Sequence of chain 1.D:
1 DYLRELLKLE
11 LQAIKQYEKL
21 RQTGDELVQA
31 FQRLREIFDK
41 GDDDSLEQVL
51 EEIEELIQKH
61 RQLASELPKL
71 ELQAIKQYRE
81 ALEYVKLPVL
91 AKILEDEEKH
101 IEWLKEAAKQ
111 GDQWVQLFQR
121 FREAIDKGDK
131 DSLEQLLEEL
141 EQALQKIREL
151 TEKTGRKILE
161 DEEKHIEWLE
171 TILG

Binding-site contacts:
Ligand atom F22D contacts residue LEU144 of chain 1.D at 3.4 Å.
Ligand atom C1FB contacts residue LEU104 of chain 1.D at 3.7 Å (hydrophobic).
Ligand atom F23D contacts residue LEU27 of chain 1.D at 3.1 Å.
Ligand atom C1A contacts residue HIS60 of chain 1.D at 3.7 Å.
Ligand atom C1C contacts residue HIS60 of chain 1.D at 3.5 Å.
Ligand atom C2B contacts residue LEU20 of chain 1.D at 3.7 Å (hydrophobic).
Ligand atom F23D contacts residue VAL28 of chain 1.D at 3.6 Å.
Ligand atom NC3 contacts residue HIS60 of chain 1.D at 3.1 Å (h-bond).
Ligand atom F23B contacts residue LEU104 of chain 1.D at 3.5 Å.
Ligand atom C4C contacts residue HIS60 of chain 1.D at 3.8 Å.
Ligand atom F21C contacts residue ARG21 of chain 1.D at 3.2 Å.
Ligand atom F21A contacts residue GLY111 of chain 1.D at 3.1 Å.
Ligand atom C1FC contacts residue ARG21 of chain 1.D at 3.8 Å.
Ligand atom F21D contacts residue VAL28 of chain 1.D at 3.5 Å.
Ligand atom F22A contacts residue ARG61 of chain 1.D at 3.2 Å.
Ligand atom F22B contacts residue ALA64 of chain 1.D at 3.4 Å.
Ligand atom F22C contacts residue LEU20 of chain 1.D at 3.0 Å.
Ligand atom CHA contacts residue HIS60 of chain 1.D at 3.6 Å.
Ligand atom ND4 contacts residue HIS60 of chain 1.D at 3.1 Å (h-bond).
Ligand atom NB2 contacts residue HIS60 of chain 1.D at 3.2 Å (h-bond).
Ligand atom C4D contacts residue HIS60 of chain 1.D at 3.7 Å.
Ligand atom F21C contacts residue LEU20 of chain 1.D at 3.2 Å.
Ligand atom C3C contacts residue GLY24 of chain 1.D at 3.4 Å.
Ligand atom F22C contacts residue ARG21 of chain 1.D at 3.0 Å.
Ligand atom NA1 contacts residue HIS60 of chain 1.D at 3.3 Å (h-bond).
Ligand atom C1D contacts residue ILE147 of chain 1.D at 3.7 Å (hydrophobic).
Ligand atom C2C contacts residue GLY24 of chain 1.D at 3.4 Å.
Ligand atom F21B contacts residue LEU104 of chain 1.D at 2.9 Å.
Ligand atom C2D contacts residue LEU27 of chain 1.D at 3.5 Å (hydrophobic).
Ligand atom F23B contacts residue ALA108 of chain 1.D at 3.8 Å.
Ligand atom F22C contacts residue GLY24 of chain 1.D at 3.8 Å.
Ligand atom F22D contacts residue ILE147 of chain 1.D at 3.4 Å.
Ligand atom F23A contacts residue VAL115 of chain 1.D at 3.8 Å.
Ligand atom F23B contacts residue ALA107 of chain 1.D at 3.7 Å.
Ligand atom C2C contacts residue GLU152 of chain 1.D at 3.8 Å.
Ligand atom C1C contacts residue THR151 of chain 1.D at 3.7 Å.
Ligand atom F21A contacts residue VAL115 of chain 1.D at 3.7 Å.
Ligand atom C3A contacts residue ALA64 of chain 1.D at 3.5 Å (hydrophobic).
Ligand atom ZN contacts residue HIS60 of chain 1.D at 2.1 Å.
Ligand atom CHC contacts residue HIS60 of chain 1.D at 3.8 Å.

A small-molecule ligand and the protein it binds are described below.
Small molecule (SMILES): FC(F)(F)C1=C2C=CC3=N2->[Zn]24<-N5=C(C=CC5=C(C(F)(F)F)c5ccc1n52)C(C(F)(F)F)=c1ccc(n14)=C3C(F)(F)F